Sequence of chain 1.B:
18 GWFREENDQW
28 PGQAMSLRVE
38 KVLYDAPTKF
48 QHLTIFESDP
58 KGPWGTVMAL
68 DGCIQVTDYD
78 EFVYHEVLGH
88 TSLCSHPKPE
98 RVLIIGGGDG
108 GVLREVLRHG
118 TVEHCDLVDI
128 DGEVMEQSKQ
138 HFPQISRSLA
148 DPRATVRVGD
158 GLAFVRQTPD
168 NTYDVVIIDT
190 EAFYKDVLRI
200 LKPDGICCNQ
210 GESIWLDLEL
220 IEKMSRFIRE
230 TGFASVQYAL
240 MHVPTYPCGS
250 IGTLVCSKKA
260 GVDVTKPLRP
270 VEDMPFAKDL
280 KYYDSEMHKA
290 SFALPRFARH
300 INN

A small-molecule ligand and the protein it binds are described below.
Small molecule (SMILES): C[S@@H](CCCN)C[C@H]1O[C@@H](n2cnc3c(N)ncnc32)[C@H](O)[C@@H]1O

Binding-site contacts:
Ligand atom O3' contacts residue ASP126 of chain 1.B at 2.8 Å (salt-bridge).
Ligand atom O4' contacts residue ASP176 of chain 1.B at 3.4 Å (salt-bridge).
Ligand atom O2' contacts residue ASP128 of chain 1.B at 3.5 Å.
Ligand atom SD contacts residue ASP106 of chain 1.B at 3.6 Å (salt-bridge).
Ligand atom N contacts residue ASP176 of chain 1.B at 2.8 Å (salt-bridge).
Ligand atom CA contacts residue ASP176 of chain 1.B at 3.4 Å.
Ligand atom N contacts residue HIS82 of chain 1.B at 2.7 Å (h-bond).
Ligand atom O3' contacts residue VAL131 of chain 1.B at 3.7 Å.
Ligand atom CE contacts residue LEU67 of chain 1.B at 3.7 Å (hydrophobic).
Ligand atom N6 contacts residue ASP157 of chain 1.B at 3.0 Å (salt-bridge).
Ligand atom C2' contacts residue GLN48 of chain 1.B at 3.5 Å.
Ligand atom C2 contacts residue GLY158 of chain 1.B at 3.6 Å.
Ligand atom CA contacts residue HIS82 of chain 1.B at 3.6 Å.
Ligand atom CB contacts residue GLN72 of chain 1.B at 3.5 Å.
Ligand atom C4' contacts residue ASP126 of chain 1.B at 3.5 Å.
Ligand atom O4' contacts residue THR177 of chain 1.B at 3.4 Å.
Ligand atom CG contacts residue GLN72 of chain 1.B at 3.5 Å.
Ligand atom N9 contacts residue THR177 of chain 1.B at 3.6 Å.
Ligand atom O4' contacts residue GLY103 of chain 1.B at 3.4 Å.
Ligand atom N1 contacts residue GLY158 of chain 1.B at 2.9 Å (h-bond).
Ligand atom CE contacts residue ASP106 of chain 1.B at 3.6 Å.
Ligand atom N contacts residue ASP106 of chain 1.B at 2.8 Å (salt-bridge).
Ligand atom CB contacts residue ASP106 of chain 1.B at 3.5 Å.
Ligand atom C1' contacts residue ASP126 of chain 1.B at 3.5 Å.
Ligand atom N3 contacts residue ASP126 of chain 1.B at 3.6 Å.
Ligand atom O2' contacts residue ASP126 of chain 1.B at 2.9 Å (salt-bridge).
Ligand atom C2 contacts residue ILE127 of chain 1.B at 3.2 Å (hydrophobic).
Ligand atom C5 contacts residue ILE127 of chain 1.B at 3.6 Å (hydrophobic).
Ligand atom N3 contacts residue GLY103 of chain 1.B at 3.4 Å.
Ligand atom O2' contacts residue GLN48 of chain 1.B at 2.8 Å (h-bond).
Ligand atom N3 contacts residue ILE127 of chain 1.B at 3.0 Å (h-bond).
Ligand atom C5' contacts residue THR177 of chain 1.B at 3.6 Å.
Ligand atom C2 contacts residue VAL125 of chain 1.B at 3.6 Å (hydrophobic).
Ligand atom C4 contacts residue ILE127 of chain 1.B at 3.5 Å (hydrophobic).
Ligand atom C3' contacts residue ASP126 of chain 1.B at 3.6 Å.
Ligand atom CA contacts residue ASP106 of chain 1.B at 3.7 Å.
Ligand atom CE contacts residue MET65 of chain 1.B at 3.5 Å (hydrophobic).
Ligand atom C5' contacts residue ASP176 of chain 1.B at 3.5 Å.
Ligand atom C4' contacts residue ASP176 of chain 1.B at 3.6 Å.
Ligand atom CG contacts residue ASP176 of chain 1.B at 3.4 Å.